Sequence of chain 1.G:
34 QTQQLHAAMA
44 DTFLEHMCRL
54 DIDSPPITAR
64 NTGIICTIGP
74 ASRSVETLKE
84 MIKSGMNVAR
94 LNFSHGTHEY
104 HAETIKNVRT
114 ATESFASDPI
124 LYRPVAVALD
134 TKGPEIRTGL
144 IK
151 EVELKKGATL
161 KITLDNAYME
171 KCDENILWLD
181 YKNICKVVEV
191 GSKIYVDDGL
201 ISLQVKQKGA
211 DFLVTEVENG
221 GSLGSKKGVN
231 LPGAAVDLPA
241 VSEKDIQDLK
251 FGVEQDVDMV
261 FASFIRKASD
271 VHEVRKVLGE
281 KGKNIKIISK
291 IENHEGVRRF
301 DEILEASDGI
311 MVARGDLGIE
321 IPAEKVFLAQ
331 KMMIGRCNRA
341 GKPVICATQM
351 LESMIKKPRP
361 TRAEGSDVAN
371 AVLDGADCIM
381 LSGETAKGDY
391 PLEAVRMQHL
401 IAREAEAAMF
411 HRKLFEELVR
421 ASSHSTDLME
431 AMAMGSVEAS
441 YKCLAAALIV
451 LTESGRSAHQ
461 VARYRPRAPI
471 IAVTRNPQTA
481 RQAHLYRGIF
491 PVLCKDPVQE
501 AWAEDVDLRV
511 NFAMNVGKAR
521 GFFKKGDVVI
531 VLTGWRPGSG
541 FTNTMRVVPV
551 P

Binding-site contacts:
Ligand atom C contacts residue MG1 of chain 1.PA at 3.0 Å.
Ligand atom CA contacts residue THR348 of chain 1.G at 4.0 Å.
Ligand atom O3 contacts residue MG1 of chain 1.PA at 2.7 Å.
Ligand atom O3 contacts residue ASP316 of chain 1.G at 4.5 Å.
Ligand atom OXT contacts residue MG1 of chain 1.PA at 2.1 Å.
Ligand atom C contacts residue ASP316 of chain 1.G at 3.8 Å.
Ligand atom CA contacts residue MET311 of chain 1.G at 4.4 Å (hydrophobic).
Ligand atom O contacts residue ALA313 of chain 1.G at 3.6 Å.
Ligand atom OXT contacts residue ALA313 of chain 1.G at 3.7 Å.
Ligand atom C contacts residue GLU292 of chain 1.G at 3.8 Å.
Ligand atom O contacts residue ASP316 of chain 1.G at 3.6 Å.
Ligand atom CA contacts residue ALA313 of chain 1.G at 4.4 Å (hydrophobic).
Ligand atom CA contacts residue ARG93 of chain 1.G at 3.9 Å.
Ligand atom C contacts residue GLY315 of chain 1.G at 4.0 Å.
Ligand atom O contacts residue GLY315 of chain 1.G at 3.0 Å (h-bond).
Ligand atom OXT contacts residue GLY315 of chain 1.G at 4.2 Å.
Ligand atom CB contacts residue MET311 of chain 1.G at 4.2 Å (hydrophobic).
Ligand atom CB contacts residue THR348 of chain 1.G at 3.5 Å.
Ligand atom CB contacts residue MET380 of chain 1.G at 3.9 Å (hydrophobic).
Ligand atom O contacts residue THR348 of chain 1.G at 2.5 Å (h-bond).
Ligand atom C contacts residue ALA313 of chain 1.G at 3.7 Å (hydrophobic).
Ligand atom O contacts residue MG1 of chain 1.PA at 4.2 Å.
Ligand atom CA contacts residue MG1 of chain 1.PA at 3.3 Å.
Ligand atom O3 contacts residue LYS290 of chain 1.G at 3.0 Å (salt-bridge).
Ligand atom O contacts residue ARG314 of chain 1.G at 3.9 Å.
Ligand atom O3 contacts residue GLU292 of chain 1.G at 4.0 Å.
Ligand atom OXT contacts residue GLU292 of chain 1.G at 2.8 Å (salt-bridge).
Ligand atom CB contacts residue ARG93 of chain 1.G at 3.5 Å.
Ligand atom CB contacts residue SER382 of chain 1.G at 4.1 Å.
Ligand atom O3 contacts residue ARG93 of chain 1.G at 3.4 Å (salt-bridge).
Ligand atom CA contacts residue GLU292 of chain 1.G at 4.3 Å.
Ligand atom OXT contacts residue ASP316 of chain 1.G at 3.0 Å (salt-bridge).
Ligand atom C contacts residue THR348 of chain 1.G at 3.5 Å.
Ligand atom CA contacts residue LYS290 of chain 1.G at 4.0 Å.

A protein and the small-molecule ligand that binds it are described below.
Small molecule (SMILES): CC(=O)C(=O)O